Binding-site contacts:
Ligand atom C5 contacts residue THR242 of chain 1.B at 4.2 Å.
Ligand atom O7 contacts residue ASN240 of chain 1.B at 4.1 Å.
Ligand atom O5 contacts residue ASN240 of chain 1.B at 2.5 Å (h-bond).
Ligand atom C1 contacts residue ASN240 of chain 1.B at 1.5 Å.
Ligand atom O6 contacts residue THR114 of chain 1.B at 4.4 Å.
Ligand atom C4 contacts residue ASN240 of chain 1.B at 4.3 Å.
Ligand atom O7 contacts residue GLU471 of chain 1.A at 2.8 Å (salt-bridge).
Ligand atom C8 contacts residue GLU471 of chain 1.A at 3.8 Å.
Ligand atom C7 contacts residue ASN240 of chain 1.B at 3.6 Å.
Ligand atom C6 contacts residue THR114 of chain 1.B at 3.6 Å.
Ligand atom C3 contacts residue ASN240 of chain 1.B at 3.7 Å.
Ligand atom C1 contacts residue THR242 of chain 1.B at 4.3 Å.
Ligand atom C2 contacts residue ASN240 of chain 1.B at 2.4 Å.
Ligand atom O5 contacts residue THR242 of chain 1.B at 4.2 Å.
Ligand atom C5 contacts residue ASN240 of chain 1.B at 3.8 Å.
Ligand atom C8 contacts residue ASN240 of chain 1.B at 4.5 Å.
Ligand atom O5 contacts residue THR114 of chain 1.B at 3.4 Å.
Ligand atom C5 contacts residue THR114 of chain 1.B at 4.0 Å.
Ligand atom C7 contacts residue GLU471 of chain 1.A at 3.8 Å.
Ligand atom N2 contacts residue ASN240 of chain 1.B at 2.6 Å (h-bond).

Sequence of chain 1.A:
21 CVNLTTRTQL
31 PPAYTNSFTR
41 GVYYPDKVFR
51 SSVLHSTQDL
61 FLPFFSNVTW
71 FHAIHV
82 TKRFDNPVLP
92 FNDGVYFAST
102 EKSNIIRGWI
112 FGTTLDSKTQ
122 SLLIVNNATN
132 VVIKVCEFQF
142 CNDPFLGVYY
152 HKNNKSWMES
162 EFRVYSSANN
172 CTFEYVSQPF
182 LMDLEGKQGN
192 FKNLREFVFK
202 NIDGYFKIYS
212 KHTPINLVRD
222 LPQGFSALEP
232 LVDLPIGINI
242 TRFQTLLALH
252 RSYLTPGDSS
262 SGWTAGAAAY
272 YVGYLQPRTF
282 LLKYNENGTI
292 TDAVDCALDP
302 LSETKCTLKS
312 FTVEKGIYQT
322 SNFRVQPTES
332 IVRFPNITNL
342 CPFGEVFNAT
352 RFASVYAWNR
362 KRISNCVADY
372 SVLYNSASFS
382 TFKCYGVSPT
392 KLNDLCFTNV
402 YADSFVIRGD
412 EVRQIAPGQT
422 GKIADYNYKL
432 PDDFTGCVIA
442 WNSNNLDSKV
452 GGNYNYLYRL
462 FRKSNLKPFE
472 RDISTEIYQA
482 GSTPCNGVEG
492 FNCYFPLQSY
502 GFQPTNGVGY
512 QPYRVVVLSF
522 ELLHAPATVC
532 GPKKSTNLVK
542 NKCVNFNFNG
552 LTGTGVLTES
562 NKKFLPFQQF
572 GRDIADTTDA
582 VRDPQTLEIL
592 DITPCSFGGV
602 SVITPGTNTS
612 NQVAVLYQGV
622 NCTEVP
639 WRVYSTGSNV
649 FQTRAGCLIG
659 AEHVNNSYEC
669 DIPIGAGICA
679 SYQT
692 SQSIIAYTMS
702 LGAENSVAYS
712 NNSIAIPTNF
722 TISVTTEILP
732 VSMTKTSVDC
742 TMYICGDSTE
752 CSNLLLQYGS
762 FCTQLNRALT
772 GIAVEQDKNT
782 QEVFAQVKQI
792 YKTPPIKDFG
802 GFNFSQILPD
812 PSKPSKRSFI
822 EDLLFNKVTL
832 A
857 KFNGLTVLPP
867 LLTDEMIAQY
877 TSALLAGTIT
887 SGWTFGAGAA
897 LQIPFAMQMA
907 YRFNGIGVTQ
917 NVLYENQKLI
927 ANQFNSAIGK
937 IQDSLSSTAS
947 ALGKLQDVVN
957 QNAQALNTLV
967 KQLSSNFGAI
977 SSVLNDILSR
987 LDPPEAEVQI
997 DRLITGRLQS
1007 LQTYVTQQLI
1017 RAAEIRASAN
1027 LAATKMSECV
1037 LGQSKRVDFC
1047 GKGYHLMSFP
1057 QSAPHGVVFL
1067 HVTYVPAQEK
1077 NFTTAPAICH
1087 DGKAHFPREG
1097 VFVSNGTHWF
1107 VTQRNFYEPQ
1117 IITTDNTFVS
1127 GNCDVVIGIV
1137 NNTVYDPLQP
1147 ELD

Sequence of chain 1.B:
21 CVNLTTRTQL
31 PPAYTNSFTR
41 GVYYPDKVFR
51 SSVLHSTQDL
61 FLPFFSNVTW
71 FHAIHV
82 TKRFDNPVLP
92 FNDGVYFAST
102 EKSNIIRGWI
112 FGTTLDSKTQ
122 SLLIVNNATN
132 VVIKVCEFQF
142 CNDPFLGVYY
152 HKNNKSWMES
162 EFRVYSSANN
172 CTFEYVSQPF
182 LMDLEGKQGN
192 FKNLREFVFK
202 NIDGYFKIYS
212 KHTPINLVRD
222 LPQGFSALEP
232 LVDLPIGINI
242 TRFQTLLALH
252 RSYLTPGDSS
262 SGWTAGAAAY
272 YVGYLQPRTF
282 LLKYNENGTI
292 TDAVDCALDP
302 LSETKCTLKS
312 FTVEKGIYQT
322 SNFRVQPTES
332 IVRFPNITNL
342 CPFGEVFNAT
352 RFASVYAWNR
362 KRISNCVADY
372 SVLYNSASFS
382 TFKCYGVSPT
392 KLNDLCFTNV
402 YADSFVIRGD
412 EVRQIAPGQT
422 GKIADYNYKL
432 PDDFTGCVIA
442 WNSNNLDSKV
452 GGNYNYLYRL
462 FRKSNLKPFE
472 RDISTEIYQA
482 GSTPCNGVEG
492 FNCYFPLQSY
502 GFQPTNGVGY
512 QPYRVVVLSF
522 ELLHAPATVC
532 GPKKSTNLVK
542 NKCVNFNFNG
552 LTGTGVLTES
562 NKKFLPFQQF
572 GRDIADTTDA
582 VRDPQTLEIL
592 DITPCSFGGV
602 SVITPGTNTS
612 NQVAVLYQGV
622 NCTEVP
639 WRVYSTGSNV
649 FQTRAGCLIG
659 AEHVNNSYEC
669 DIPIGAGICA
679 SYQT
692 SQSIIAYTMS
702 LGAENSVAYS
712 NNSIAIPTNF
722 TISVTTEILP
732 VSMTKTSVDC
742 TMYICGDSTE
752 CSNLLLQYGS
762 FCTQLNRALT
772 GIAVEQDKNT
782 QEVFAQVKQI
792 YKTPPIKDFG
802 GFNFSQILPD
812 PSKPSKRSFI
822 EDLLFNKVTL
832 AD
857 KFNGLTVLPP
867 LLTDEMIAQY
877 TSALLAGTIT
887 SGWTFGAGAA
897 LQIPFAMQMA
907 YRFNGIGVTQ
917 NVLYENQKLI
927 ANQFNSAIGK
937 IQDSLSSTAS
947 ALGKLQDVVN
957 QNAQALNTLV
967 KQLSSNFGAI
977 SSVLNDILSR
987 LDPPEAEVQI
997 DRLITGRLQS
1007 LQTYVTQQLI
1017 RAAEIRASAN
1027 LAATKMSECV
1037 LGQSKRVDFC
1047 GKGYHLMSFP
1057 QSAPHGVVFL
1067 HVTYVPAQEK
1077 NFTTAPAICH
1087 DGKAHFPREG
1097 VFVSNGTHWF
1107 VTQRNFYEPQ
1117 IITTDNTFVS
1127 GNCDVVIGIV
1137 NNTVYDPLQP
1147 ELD

The protein below binds the small molecule below.
Small molecule (SMILES): CC(=O)N[C@@H]1[C@@H](O)[C@H](O)[C@@H](CO)O[C@H]1O